Sequence of chain 1.A:
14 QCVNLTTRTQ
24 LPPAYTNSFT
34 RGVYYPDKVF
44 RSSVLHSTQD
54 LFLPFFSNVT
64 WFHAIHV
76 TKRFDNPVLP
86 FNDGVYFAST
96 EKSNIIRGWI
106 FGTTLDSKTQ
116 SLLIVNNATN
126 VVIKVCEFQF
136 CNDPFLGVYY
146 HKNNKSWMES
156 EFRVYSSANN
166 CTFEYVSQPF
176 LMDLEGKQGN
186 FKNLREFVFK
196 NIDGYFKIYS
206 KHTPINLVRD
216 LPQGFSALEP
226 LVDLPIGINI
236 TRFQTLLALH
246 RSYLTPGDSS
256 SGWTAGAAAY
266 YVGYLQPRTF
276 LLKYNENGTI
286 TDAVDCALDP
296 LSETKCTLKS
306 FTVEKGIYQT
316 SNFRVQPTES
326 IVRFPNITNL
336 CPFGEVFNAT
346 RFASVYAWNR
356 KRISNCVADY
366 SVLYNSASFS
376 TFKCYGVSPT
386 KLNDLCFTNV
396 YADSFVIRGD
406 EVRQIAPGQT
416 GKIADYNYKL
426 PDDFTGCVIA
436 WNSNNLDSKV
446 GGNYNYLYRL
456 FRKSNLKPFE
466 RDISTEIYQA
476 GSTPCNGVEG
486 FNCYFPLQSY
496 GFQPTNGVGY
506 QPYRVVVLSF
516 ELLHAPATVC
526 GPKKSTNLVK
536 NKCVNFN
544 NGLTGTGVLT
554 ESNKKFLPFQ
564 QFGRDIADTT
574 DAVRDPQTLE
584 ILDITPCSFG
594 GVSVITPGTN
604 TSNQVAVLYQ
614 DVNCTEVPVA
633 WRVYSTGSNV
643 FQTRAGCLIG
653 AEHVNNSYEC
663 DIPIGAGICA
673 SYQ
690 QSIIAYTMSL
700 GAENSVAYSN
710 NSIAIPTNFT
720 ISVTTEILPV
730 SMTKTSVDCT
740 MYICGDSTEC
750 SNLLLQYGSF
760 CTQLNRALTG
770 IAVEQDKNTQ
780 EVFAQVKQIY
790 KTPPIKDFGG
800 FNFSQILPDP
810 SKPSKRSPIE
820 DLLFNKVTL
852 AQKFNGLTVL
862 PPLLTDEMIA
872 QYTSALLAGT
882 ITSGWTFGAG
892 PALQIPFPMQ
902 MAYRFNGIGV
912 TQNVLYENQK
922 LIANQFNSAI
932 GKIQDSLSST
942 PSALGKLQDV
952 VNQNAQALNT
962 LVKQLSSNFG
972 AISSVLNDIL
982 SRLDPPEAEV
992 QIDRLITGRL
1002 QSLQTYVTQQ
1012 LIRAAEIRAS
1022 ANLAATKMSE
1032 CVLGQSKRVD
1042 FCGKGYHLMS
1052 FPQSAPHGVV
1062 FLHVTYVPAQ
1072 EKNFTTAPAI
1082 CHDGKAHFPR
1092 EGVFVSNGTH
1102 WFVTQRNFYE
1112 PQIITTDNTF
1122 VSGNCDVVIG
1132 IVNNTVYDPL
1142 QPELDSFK

A protein and the small-molecule ligand that binds it are described below.
Small molecule (SMILES): CC(=O)N[C@@H]1[C@@H](O)[C@H](O)[C@@H](CO)O[C@H]1O

Binding-site contacts:
Ligand atom C2 contacts residue ASN801 of chain 1.A at 2.4 Å.
Ligand atom C5 contacts residue SER803 of chain 1.A at 3.7 Å.
Ligand atom C7 contacts residue ASN801 of chain 1.A at 4.0 Å.
Ligand atom C5 contacts residue ASN801 of chain 1.A at 3.6 Å.
Ligand atom O5 contacts residue ASN801 of chain 1.A at 2.3 Å (h-bond).
Ligand atom C3 contacts residue ASN801 of chain 1.A at 3.8 Å.
Ligand atom N2 contacts residue ASN801 of chain 1.A at 2.9 Å (h-bond).
Ligand atom C4 contacts residue ASN801 of chain 1.A at 4.2 Å.
Ligand atom C1 contacts residue SER803 of chain 1.A at 3.6 Å.
Ligand atom C6 contacts residue SER803 of chain 1.A at 4.5 Å.
Ligand atom O5 contacts residue SER803 of chain 1.A at 3.7 Å.
Ligand atom C1 contacts residue ASN801 of chain 1.A at 1.4 Å.